Sequence of chain 1.A:
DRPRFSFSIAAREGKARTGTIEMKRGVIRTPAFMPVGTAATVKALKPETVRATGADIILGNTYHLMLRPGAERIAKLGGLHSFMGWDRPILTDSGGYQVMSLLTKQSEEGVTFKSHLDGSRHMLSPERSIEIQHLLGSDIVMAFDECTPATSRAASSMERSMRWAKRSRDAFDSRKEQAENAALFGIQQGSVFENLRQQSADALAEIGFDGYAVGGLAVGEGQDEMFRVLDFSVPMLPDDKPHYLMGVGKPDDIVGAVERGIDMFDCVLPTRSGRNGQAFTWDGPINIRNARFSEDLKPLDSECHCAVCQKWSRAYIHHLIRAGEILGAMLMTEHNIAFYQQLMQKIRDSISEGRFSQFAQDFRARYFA

A protein and the small-molecule ligand that binds it are described below.
Small molecule (SMILES): CC#C[C@H]1NC(N)=Nc2cc3[nH]c(NC)nc3cc21

Binding-site contacts:
Ligand atom N2 contacts residue TYR97 of chain 1.A at 3.2 Å.
Ligand atom N3 contacts residue SER94 of chain 1.A at 3.6 Å (h-bond).
Ligand atom C2 contacts residue TYR97 of chain 1.A at 3.8 Å (hydrophobic).
Ligand atom C3 contacts residue ASP93 of chain 1.A at 3.6 Å.
Ligand atom C4 contacts residue MET251 of chain 1.A at 3.5 Å (hydrophobic).
Ligand atom N4 contacts residue CYS149 of chain 1.A at 3.8 Å.
Ligand atom N contacts residue GLY252 of chain 1.A at 3.8 Å.
Ligand atom C1 contacts residue TYR97 of chain 1.A at 3.8 Å (hydrophobic).
Ligand atom N5 contacts residue MET251 of chain 1.A at 3.5 Å (h-bond).
Ligand atom C5 contacts residue ASP147 of chain 1.A at 3.5 Å.
Ligand atom N contacts residue ALA223 of chain 1.A at 2.8 Å (h-bond).
Ligand atom C8 contacts residue GLY221 of chain 1.A at 3.0 Å.
Ligand atom N3 contacts residue ASP93 of chain 1.A at 3.0 Å (salt-bridge).
Ligand atom C7 contacts residue GLY221 of chain 1.A at 3.3 Å.
Ligand atom C6 contacts residue MET251 of chain 1.A at 3.8 Å (hydrophobic).
Ligand atom N contacts residue TYR97 of chain 1.A at 3.7 Å.
Ligand atom C contacts residue ALA223 of chain 1.A at 3.6 Å (hydrophobic).
Ligand atom C7 contacts residue GLY220 of chain 1.A at 3.6 Å.
Ligand atom C9 contacts residue GLN194 of chain 1.A at 3.5 Å.
Ligand atom N4 contacts residue ASP147 of chain 1.A at 2.7 Å (salt-bridge).
Ligand atom N1 contacts residue TYR97 of chain 1.A at 3.7 Å.
Ligand atom C7 contacts residue ASP147 of chain 1.A at 3.6 Å.
Ligand atom C4 contacts residue ASP93 of chain 1.A at 3.7 Å.
Ligand atom N3 contacts residue ASP147 of chain 1.A at 2.8 Å (salt-bridge).
Ligand atom N5 contacts residue LEU222 of chain 1.A at 2.8 Å (h-bond).
Ligand atom C10 contacts residue MET251 of chain 1.A at 3.8 Å (hydrophobic).
Ligand atom C6 contacts residue ASP147 of chain 1.A at 3.6 Å.
Ligand atom C8 contacts residue GLY220 of chain 1.A at 3.8 Å.
Ligand atom N3 contacts residue ILE192 of chain 1.A at 3.5 Å.
Ligand atom N contacts residue LEU222 of chain 1.A at 3.8 Å.
Ligand atom C1 contacts residue LEU222 of chain 1.A at 3.7 Å (hydrophobic).
Ligand atom N2 contacts residue MET251 of chain 1.A at 3.3 Å.
Ligand atom C5 contacts residue ASP93 of chain 1.A at 3.6 Å.
Ligand atom N3 contacts residue TYR97 of chain 1.A at 3.6 Å.
Ligand atom C1 contacts residue MET251 of chain 1.A at 3.8 Å (hydrophobic).
Ligand atom C5 contacts residue TYR97 of chain 1.A at 3.5 Å (hydrophobic).
Ligand atom C3 contacts residue TYR97 of chain 1.A at 3.6 Å (hydrophobic).
Ligand atom C4 contacts residue TYR97 of chain 1.A at 3.4 Å (hydrophobic).
Ligand atom C9 contacts residue GLY221 of chain 1.A at 3.3 Å.
Ligand atom N2 contacts residue ASP93 of chain 1.A at 2.9 Å (salt-bridge).